Binding-site contacts:
Ligand atom CA contacts residue GLN77 of chain 2.D at 3.4 Å.
Ligand atom N10 contacts residue TYR86 of chain 2.D at 3.6 Å.
Ligand atom NH2 contacts residue PHE254 of chain 2.D at 3.6 Å.
Ligand atom C8 contacts residue TYR86 of chain 2.D at 3.6 Å (hydrophobic).
Ligand atom C8 contacts residue ASP184 of chain 2.D at 3.6 Å.
Ligand atom NH1 contacts residue TYR256 of chain 2.D at 2.9 Å (h-bond).
Ligand atom CZ contacts residue TYR256 of chain 2.D at 3.5 Å (hydrophobic).
Ligand atom N contacts residue ASP184 of chain 2.D at 3.4 Å (salt-bridge).
Ligand atom NH1 contacts residue ASP187 of chain 2.D at 3.3 Å (salt-bridge).
Ligand atom NH1 contacts residue TYR75 of chain 2.D at 3.6 Å.
Ligand atom C7 contacts residue TYR86 of chain 2.D at 3.2 Å (hydrophobic).
Ligand atom CD contacts residue GLN77 of chain 2.D at 3.7 Å.
Ligand atom NE contacts residue TYR256 of chain 2.D at 3.4 Å (h-bond).
Ligand atom N contacts residue LEU185 of chain 2.D at 3.0 Å (h-bond).
Ligand atom N10 contacts residue HIS87 of chain 2.D at 2.5 Å (h-bond).
Ligand atom N contacts residue GLN77 of chain 2.D at 3.0 Å (h-bond).
Ligand atom C8 contacts residue GLN77 of chain 2.D at 2.8 Å.
Ligand atom C9 contacts residue ASP184 of chain 2.D at 3.8 Å.
Ligand atom CG contacts residue PHE254 of chain 2.D at 3.5 Å (hydrophobic).
Ligand atom C9 contacts residue HIS87 of chain 2.D at 3.7 Å.
Ligand atom NH1 contacts residue TYR189 of chain 2.D at 3.0 Å (h-bond).
Ligand atom N contacts residue MTA1 of chain 2.L at 3.6 Å.
Ligand atom N10 contacts residue ASP184 of chain 2.D at 2.8 Å (salt-bridge).
Ligand atom NH2 contacts residue ILE76 of chain 2.D at 2.9 Å (h-bond).
Ligand atom CD contacts residue ILE76 of chain 2.D at 3.1 Å (hydrophobic).
Ligand atom CB contacts residue GLN77 of chain 2.D at 3.5 Å.
Ligand atom NH2 contacts residue GLU32 of chain 2.D at 3.1 Å (salt-bridge).
Ligand atom CZ contacts residue ILE76 of chain 2.D at 3.8 Å (hydrophobic).
Ligand atom C7 contacts residue ASP184 of chain 2.D at 2.5 Å.
Ligand atom N10 contacts residue GLU111 of chain 2.D at 3.0 Å (salt-bridge).
Ligand atom CA contacts residue LEU185 of chain 2.D at 3.1 Å (hydrophobic).
Ligand atom NE contacts residue ASP187 of chain 2.D at 3.0 Å (salt-bridge).
Ligand atom C9 contacts residue GLU111 of chain 2.D at 2.6 Å.
Ligand atom CZ contacts residue ASP187 of chain 2.D at 3.5 Å.
Ligand atom CD contacts residue ASP187 of chain 2.D at 3.8 Å.
Ligand atom C7 contacts residue MTA1 of chain 2.L at 3.6 Å.
Ligand atom C9 contacts residue MTA1 of chain 2.L at 3.4 Å.
Ligand atom CA contacts residue GLN219 of chain 2.D at 3.5 Å.
Ligand atom C9 contacts residue GLN77 of chain 2.D at 3.1 Å.
Ligand atom CG contacts residue ASP187 of chain 2.D at 3.8 Å.

Sequence of chain 2.D:
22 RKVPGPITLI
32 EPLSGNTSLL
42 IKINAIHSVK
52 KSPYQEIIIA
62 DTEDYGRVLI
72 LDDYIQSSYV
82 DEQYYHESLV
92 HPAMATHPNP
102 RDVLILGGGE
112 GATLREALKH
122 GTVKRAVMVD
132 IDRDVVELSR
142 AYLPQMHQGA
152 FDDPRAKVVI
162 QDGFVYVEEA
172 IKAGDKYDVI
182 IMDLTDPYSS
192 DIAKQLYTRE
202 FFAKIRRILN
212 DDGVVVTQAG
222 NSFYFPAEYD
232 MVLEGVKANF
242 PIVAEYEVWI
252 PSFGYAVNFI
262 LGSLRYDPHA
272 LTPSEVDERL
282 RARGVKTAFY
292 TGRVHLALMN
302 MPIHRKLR

A small-molecule ligand and the protein it binds are described below.
Small molecule (SMILES): [H]/N=C(/N)NCCCCNCCCN